The small molecule below binds the protein below.
Small molecule (SMILES): C[C@H]1CC[C@@H](N)CN1c1ncnc2[nH]c(Cl)c(-c3cccc(C#N)c3)c12

Binding-site contacts:
Ligand atom N1 contacts residue LYS70 of chain 1.D at 3.2 Å.
Ligand atom C1 contacts residue GLY50 of chain 1.D at 3.9 Å.
Ligand atom C1 contacts residue VAL55 of chain 1.D at 4.0 Å (hydrophobic).
Ligand atom C3 contacts residue LEU168 of chain 1.D at 3.6 Å (hydrophobic).
Ligand atom C11 contacts residue PHE117 of chain 1.D at 3.7 Å (hydrophobic).
Ligand atom N3 contacts residue CYS118 of chain 1.D at 4.1 Å.
Ligand atom C19 contacts residue LEU47 of chain 1.D at 3.5 Å (hydrophobic).
Ligand atom C12 contacts residue LEU168 of chain 1.D at 3.8 Å (hydrophobic).
Ligand atom CL1 contacts residue GLU116 of chain 1.D at 3.9 Å.
Ligand atom C4 contacts residue ALA165 of chain 1.D at 3.9 Å (hydrophobic).
Ligand atom C1 contacts residue ASP179 of chain 1.D at 3.8 Å.
Ligand atom C10 contacts residue LEU168 of chain 1.D at 3.5 Å (hydrophobic).
Ligand atom N1 contacts residue ASP179 of chain 1.D at 3.8 Å.
Ligand atom C13 contacts residue LEU168 of chain 1.D at 3.9 Å (hydrophobic).
Ligand atom CL1 contacts residue VAL99 of chain 1.D at 3.7 Å.
Ligand atom C6 contacts residue ASP179 of chain 1.D at 4.1 Å.
Ligand atom N6 contacts residue ASP125 of chain 1.D at 2.8 Å (salt-bridge).
Ligand atom C2 contacts residue ASP125 of chain 1.D at 3.5 Å.
Ligand atom N2 contacts residue GLU116 of chain 1.D at 2.9 Å (salt-bridge).
Ligand atom N3 contacts residue GLY121 of chain 1.D at 4.0 Å.
Ligand atom C10 contacts residue ALA68 of chain 1.D at 4.0 Å (hydrophobic).
Ligand atom C12 contacts residue ALA68 of chain 1.D at 4.1 Å (hydrophobic).
Ligand atom C17 contacts residue LEU47 of chain 1.D at 4.0 Å (hydrophobic).
Ligand atom N2 contacts residue LEU168 of chain 1.D at 3.6 Å.
Ligand atom N1 contacts residue GLY50 of chain 1.D at 3.9 Å.
Ligand atom C8 contacts residue LEU168 of chain 1.D at 4.1 Å (hydrophobic).
Ligand atom C18 contacts residue ASP125 of chain 1.D at 3.5 Å.
Ligand atom C4 contacts residue ASN166 of chain 1.D at 3.9 Å.
Ligand atom CL1 contacts residue MET115 of chain 1.D at 3.5 Å.
Ligand atom C11 contacts residue CYS118 of chain 1.D at 3.2 Å (hydrophobic).
Ligand atom C9 contacts residue LEU168 of chain 1.D at 3.6 Å (hydrophobic).
Ligand atom C10 contacts residue GLU116 of chain 1.D at 3.8 Å.
Ligand atom C5 contacts residue ASP179 of chain 1.D at 3.6 Å.
Ligand atom C5 contacts residue ASN166 of chain 1.D at 4.1 Å.
Ligand atom N4 contacts residue CYS118 of chain 1.D at 3.1 Å (h-bond).
Ligand atom C12 contacts residue CYS118 of chain 1.D at 4.1 Å (hydrophobic).
Ligand atom N2 contacts residue ALA68 of chain 1.D at 3.6 Å.
Ligand atom N4 contacts residue PHE117 of chain 1.D at 3.5 Å.
Ligand atom C19 contacts residue VAL55 of chain 1.D at 3.8 Å (hydrophobic).
Ligand atom C12 contacts residue GLU116 of chain 1.D at 3.9 Å.

Sequence of chain 1.D:
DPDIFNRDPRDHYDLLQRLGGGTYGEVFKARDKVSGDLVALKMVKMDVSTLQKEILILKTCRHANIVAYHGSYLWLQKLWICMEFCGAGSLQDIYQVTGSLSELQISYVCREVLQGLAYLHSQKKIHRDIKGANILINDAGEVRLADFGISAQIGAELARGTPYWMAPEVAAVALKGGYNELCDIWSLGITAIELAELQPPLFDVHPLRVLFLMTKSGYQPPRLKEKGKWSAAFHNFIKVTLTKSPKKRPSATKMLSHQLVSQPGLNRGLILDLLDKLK